Binding-site contacts:
Ligand atom C20 contacts residue CYS44 of chain 3.A at 3.9 Å (hydrophobic).
Ligand atom C23 contacts residue GLY29 of chain 3.A at 3.7 Å.
Ligand atom C22 contacts residue TYR27 of chain 3.A at 3.6 Å (hydrophobic).
Ligand atom C4 contacts residue TFA1 of chain 3.I at 3.6 Å.
Ligand atom C17 contacts residue PHE5 of chain 3.A at 4.1 Å (hydrophobic).
Ligand atom C23 contacts residue TYR27 of chain 3.A at 3.6 Å (hydrophobic).
Ligand atom C19 contacts residue CYS44 of chain 3.A at 3.8 Å (hydrophobic).
Ligand atom C8 contacts residue LEU2 of chain 3.A at 3.8 Å (hydrophobic).
Ligand atom C12 contacts residue ILE22 of chain 3.A at 4.2 Å (hydrophobic).
Ligand atom C4 contacts residue PHE16 of chain 3.B at 3.4 Å (hydrophobic).
Ligand atom C13 contacts residue VAL18 of chain 3.A at 3.8 Å (hydrophobic).
Ligand atom C2 contacts residue VAL18 of chain 3.A at 3.9 Å (hydrophobic).
Ligand atom C25 contacts residue GLY29 of chain 3.A at 3.7 Å.
Ligand atom C3 contacts residue TRP19 of chain 3.A at 3.5 Å (hydrophobic).
Ligand atom O24 contacts residue GLY29 of chain 3.A at 3.9 Å.
Ligand atom O21 contacts residue CYS28 of chain 3.A at 3.7 Å.
Ligand atom C3 contacts residue TFA1 of chain 3.I at 3.9 Å.
Ligand atom O21 contacts residue TYR27 of chain 3.A at 3.6 Å (h-bond).
Ligand atom C13 contacts residue LEU2 of chain 3.A at 4.0 Å (hydrophobic).
Ligand atom C20 contacts residue HIS47 of chain 3.A at 3.7 Å.
Ligand atom C16 contacts residue PHE5 of chain 3.A at 4.0 Å (hydrophobic).
Ligand atom C25 contacts residue LYS60 of chain 3.A at 4.1 Å.
Ligand atom O21 contacts residue CYS44 of chain 3.A at 4.0 Å.
Ligand atom C22 contacts residue GLY29 of chain 3.A at 3.9 Å.
Ligand atom O18 contacts residue TYR21 of chain 3.A at 4.0 Å.
Ligand atom C20 contacts residue PHE5 of chain 3.A at 4.1 Å (hydrophobic).
Ligand atom C11 contacts residue ILE22 of chain 3.A at 3.9 Å (hydrophobic).
Ligand atom C2 contacts residue TRP19 of chain 3.A at 4.0 Å (hydrophobic).
Ligand atom C22 contacts residue CYS44 of chain 3.A at 3.8 Å (hydrophobic).
Ligand atom C17 contacts residue TYR21 of chain 3.A at 3.3 Å (hydrophobic).
Ligand atom O18 contacts residue PHE5 of chain 3.A at 3.5 Å.
Ligand atom O21 contacts residue GLY29 of chain 3.A at 3.2 Å (h-bond).
Ligand atom C19 contacts residue PHE5 of chain 3.A at 4.0 Å (hydrophobic).
Ligand atom C22 contacts residue HIS47 of chain 3.A at 4.0 Å.
Ligand atom C19 contacts residue PHE96 of chain 3.A at 4.1 Å (hydrophobic).
Ligand atom C16 contacts residue VAL18 of chain 3.A at 3.6 Å (hydrophobic).
Ligand atom C25 contacts residue TRP30 of chain 3.A at 3.6 Å (hydrophobic).
Ligand atom C19 contacts residue TYR21 of chain 3.A at 4.0 Å (hydrophobic).
Ligand atom C2 contacts residue ILE22 of chain 3.A at 3.7 Å (hydrophobic).
Ligand atom C14 contacts residue LEU2 of chain 3.A at 3.7 Å (hydrophobic).

Sequence of chain 3.A:
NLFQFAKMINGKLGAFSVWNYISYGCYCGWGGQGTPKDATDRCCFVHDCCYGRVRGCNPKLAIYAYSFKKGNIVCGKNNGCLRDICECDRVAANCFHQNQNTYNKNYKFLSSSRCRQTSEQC

The protein below binds the small molecule below.
Small molecule (SMILES): COCCOCCOCCOc1ccc(C(C)(C)CC(C)(C)C)cc1

Sequence of chain 3.B:
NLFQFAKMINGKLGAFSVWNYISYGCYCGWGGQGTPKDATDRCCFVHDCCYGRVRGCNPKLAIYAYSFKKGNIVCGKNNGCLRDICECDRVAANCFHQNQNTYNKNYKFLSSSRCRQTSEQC